Sequence of chain 1.B:
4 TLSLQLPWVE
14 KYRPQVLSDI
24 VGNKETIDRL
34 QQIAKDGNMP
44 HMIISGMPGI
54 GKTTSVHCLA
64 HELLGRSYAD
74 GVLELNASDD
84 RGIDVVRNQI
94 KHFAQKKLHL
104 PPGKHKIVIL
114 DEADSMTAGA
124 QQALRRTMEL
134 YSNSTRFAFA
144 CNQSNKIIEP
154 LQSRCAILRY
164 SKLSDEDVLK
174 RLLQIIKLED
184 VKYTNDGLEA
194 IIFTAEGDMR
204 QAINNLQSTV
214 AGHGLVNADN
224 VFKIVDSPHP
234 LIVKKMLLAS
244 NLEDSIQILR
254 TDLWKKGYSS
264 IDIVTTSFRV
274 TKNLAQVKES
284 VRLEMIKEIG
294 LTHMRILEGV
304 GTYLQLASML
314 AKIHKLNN

The small molecule below binds the protein below.
Small molecule (SMILES): Nc1ncnc2c1ncn2[C@@H]1O[C@H](COP(=O)(O)OP(=O)(O)OP(O)(O)=S)[C@@H](O)[C@H]1O

Binding-site contacts:
Ligand atom N7 contacts residue GLY54 of chain 1.B at 3.2 Å (h-bond).
Ligand atom O2' contacts residue VAL12 of chain 1.B at 2.9 Å (h-bond).
Ligand atom PB contacts residue MG1 of chain 1.M at 3.3 Å.
Ligand atom O3B contacts residue ARG203 of chain 1.B at 3.3 Å (salt-bridge).
Ligand atom O3B contacts residue MG1 of chain 1.M at 3.5 Å.
Ligand atom O2A contacts residue MG1 of chain 1.M at 3.6 Å.
Ligand atom O2B contacts residue MG1 of chain 1.M at 2.1 Å.
Ligand atom O3B contacts residue GLY52 of chain 1.B at 2.9 Å (h-bond).
Ligand atom C4 contacts residue MET202 of chain 1.B at 3.6 Å (hydrophobic).
Ligand atom O3' contacts residue VAL12 of chain 1.B at 2.7 Å (h-bond).
Ligand atom O3A contacts residue GLY52 of chain 1.B at 3.3 Å.
Ligand atom O3G contacts residue LYS55 of chain 1.B at 2.7 Å (salt-bridge).
Ligand atom O3A contacts residue ILE53 of chain 1.B at 3.6 Å.
Ligand atom N6 contacts residue ILE23 of chain 1.B at 3.3 Å.
Ligand atom PG contacts residue ARG131 of chain 1.C at 3.6 Å.
Ligand atom O2B contacts residue THR56 of chain 1.B at 3.1 Å (h-bond).
Ligand atom O4' contacts residue ARG203 of chain 1.B at 3.6 Å.
Ligand atom N6 contacts residue VAL24 of chain 1.B at 3.0 Å (h-bond).
Ligand atom PB contacts residue GLY52 of chain 1.B at 3.6 Å.
Ligand atom C2 contacts residue PRO17 of chain 1.B at 3.5 Å (hydrophobic).
Ligand atom O1B contacts residue LYS55 of chain 1.B at 2.6 Å (salt-bridge).
Ligand atom O1B contacts residue ILE53 of chain 1.B at 3.5 Å (h-bond).
Ligand atom O1A contacts residue GLY54 of chain 1.B at 3.5 Å.
Ligand atom S1G contacts residue ARG131 of chain 1.C at 3.3 Å (salt-bridge).
Ligand atom PG contacts residue MG1 of chain 1.M at 3.4 Å.
Ligand atom O1A contacts residue THR57 of chain 1.B at 2.8 Å (h-bond).
Ligand atom N1 contacts residue VAL24 of chain 1.B at 3.6 Å (h-bond).
Ligand atom O2G contacts residue ARG131 of chain 1.C at 3.3 Å (salt-bridge).
Ligand atom O3' contacts residue ARG16 of chain 1.B at 3.2 Å.
Ligand atom N6 contacts residue ILE53 of chain 1.B at 3.2 Å (h-bond).
Ligand atom O3G contacts residue ASN145 of chain 1.B at 3.0 Å (h-bond).
Ligand atom O2G contacts residue ARG160 of chain 1.C at 3.5 Å (salt-bridge).
Ligand atom O1B contacts residue GLY54 of chain 1.B at 3.6 Å (h-bond).
Ligand atom S1G contacts residue ARG160 of chain 1.C at 3.1 Å (salt-bridge).
Ligand atom O2A contacts residue ARG16 of chain 1.B at 3.2 Å (salt-bridge).
Ligand atom O3A contacts residue GLY54 of chain 1.B at 3.6 Å (h-bond).
Ligand atom O2A contacts residue GLU135 of chain 1.C at 3.5 Å (salt-bridge).
Ligand atom O2A contacts residue ARG203 of chain 1.B at 3.1 Å (salt-bridge).
Ligand atom N7 contacts residue ILE53 of chain 1.B at 3.2 Å.
Ligand atom O2G contacts residue MG1 of chain 1.M at 2.1 Å.

Sequence of chain 1.C:
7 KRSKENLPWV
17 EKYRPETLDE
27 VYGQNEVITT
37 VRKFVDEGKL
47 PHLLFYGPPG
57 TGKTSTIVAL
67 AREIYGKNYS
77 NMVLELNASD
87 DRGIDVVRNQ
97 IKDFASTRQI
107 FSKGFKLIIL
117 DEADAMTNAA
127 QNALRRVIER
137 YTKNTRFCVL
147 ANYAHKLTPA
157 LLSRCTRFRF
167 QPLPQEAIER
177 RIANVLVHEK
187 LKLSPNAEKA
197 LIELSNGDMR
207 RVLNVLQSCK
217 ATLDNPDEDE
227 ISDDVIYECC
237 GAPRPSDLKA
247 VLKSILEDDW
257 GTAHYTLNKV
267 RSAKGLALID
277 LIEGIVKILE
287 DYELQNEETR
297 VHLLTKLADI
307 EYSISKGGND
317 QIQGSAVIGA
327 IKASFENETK